This protein binds this small molecule.
Small molecule (SMILES): CC(=O)N[C@@H]1[C@@H](O)[C@H](O)[C@@H](CO)O[C@H]1O

Sequence of chain 1.A:
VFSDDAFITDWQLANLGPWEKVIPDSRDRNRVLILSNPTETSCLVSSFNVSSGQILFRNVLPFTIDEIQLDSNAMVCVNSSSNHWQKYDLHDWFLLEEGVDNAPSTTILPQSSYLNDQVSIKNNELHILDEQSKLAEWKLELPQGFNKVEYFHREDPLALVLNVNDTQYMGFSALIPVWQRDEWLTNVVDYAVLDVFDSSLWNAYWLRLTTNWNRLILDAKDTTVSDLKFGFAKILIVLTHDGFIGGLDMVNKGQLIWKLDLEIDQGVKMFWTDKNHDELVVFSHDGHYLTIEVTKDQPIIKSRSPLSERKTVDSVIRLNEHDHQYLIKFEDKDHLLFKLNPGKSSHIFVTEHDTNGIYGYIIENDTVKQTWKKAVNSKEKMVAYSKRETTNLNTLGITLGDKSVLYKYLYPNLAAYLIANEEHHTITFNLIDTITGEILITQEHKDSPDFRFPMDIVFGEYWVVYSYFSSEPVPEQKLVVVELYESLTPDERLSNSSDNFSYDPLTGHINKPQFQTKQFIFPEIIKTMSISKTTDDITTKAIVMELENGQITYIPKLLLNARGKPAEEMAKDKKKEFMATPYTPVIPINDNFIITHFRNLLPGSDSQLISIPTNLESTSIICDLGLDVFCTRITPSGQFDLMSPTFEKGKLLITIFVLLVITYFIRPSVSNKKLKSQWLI

Binding-site contacts:
Ligand atom C4 contacts residue GLN78 of chain 1.A at 3.8 Å.
Ligand atom C1 contacts residue ASN73 of chain 1.A at 1.5 Å.
Ligand atom O5 contacts residue SER76 of chain 1.A at 3.8 Å.
Ligand atom C1 contacts residue SER75 of chain 1.A at 4.3 Å.
Ligand atom C5 contacts residue ASN54 of chain 1.A at 4.3 Å.
Ligand atom C1 contacts residue GLN78 of chain 1.A at 4.1 Å.
Ligand atom O6 contacts residue SER75 of chain 1.A at 4.0 Å.
Ligand atom C2 contacts residue GLN78 of chain 1.A at 4.1 Å.
Ligand atom C4 contacts residue SER75 of chain 1.A at 4.4 Å.
Ligand atom C6 contacts residue GLN78 of chain 1.A at 3.7 Å.
Ligand atom O5 contacts residue ASN73 of chain 1.A at 2.5 Å (h-bond).
Ligand atom C5 contacts residue SER76 of chain 1.A at 4.2 Å.
Ligand atom C5 contacts residue SER75 of chain 1.A at 3.0 Å.
Ligand atom C7 contacts residue ASN73 of chain 1.A at 4.0 Å.
Ligand atom O6 contacts residue SER76 of chain 1.A at 3.2 Å.
Ligand atom C1 contacts residue ASN54 of chain 1.A at 3.8 Å.
Ligand atom C6 contacts residue SER76 of chain 1.A at 3.2 Å.
Ligand atom C5 contacts residue GLN78 of chain 1.A at 3.8 Å.
Ligand atom O6 contacts residue GLN78 of chain 1.A at 2.4 Å (h-bond).
Ligand atom C5 contacts residue ASN73 of chain 1.A at 3.8 Å.
Ligand atom C2 contacts residue ASN73 of chain 1.A at 2.5 Å.
Ligand atom O5 contacts residue SER75 of chain 1.A at 3.5 Å (h-bond).
Ligand atom C6 contacts residue SER75 of chain 1.A at 2.9 Å.
Ligand atom C3 contacts residue ASN73 of chain 1.A at 3.8 Å.
Ligand atom N2 contacts residue ASN73 of chain 1.A at 2.8 Å (h-bond).
Ligand atom O5 contacts residue GLN78 of chain 1.A at 3.2 Å (h-bond).
Ligand atom C4 contacts residue ASN73 of chain 1.A at 4.3 Å.
Ligand atom O5 contacts residue ASN54 of chain 1.A at 4.3 Å.